Binding-site contacts:
Ligand atom C3 contacts residue ASN76 of chain 1.C at 3.8 Å.
Ligand atom O7 contacts residue ASN76 of chain 1.C at 3.9 Å.
Ligand atom C5 contacts residue ASN76 of chain 1.C at 3.7 Å.
Ligand atom O7 contacts residue LYS132 of chain 1.C at 3.6 Å.
Ligand atom C1 contacts residue ASN76 of chain 1.C at 1.4 Å.
Ligand atom C7 contacts residue ASN76 of chain 1.C at 3.6 Å.
Ligand atom C4 contacts residue ASN76 of chain 1.C at 4.2 Å.
Ligand atom C8 contacts residue THR47 of chain 1.C at 3.8 Å.
Ligand atom C8 contacts residue TRP75 of chain 1.C at 4.4 Å (hydrophobic).
Ligand atom O5 contacts residue ASN76 of chain 1.C at 2.4 Å (h-bond).
Ligand atom C8 contacts residue GLN74 of chain 1.C at 4.3 Å.
Ligand atom N2 contacts residue ASN76 of chain 1.C at 2.9 Å (h-bond).
Ligand atom C8 contacts residue ASN45 of chain 1.C at 4.3 Å.
Ligand atom C2 contacts residue ASN76 of chain 1.C at 2.4 Å.

The protein below binds the small molecule below.
Small molecule (SMILES): CC(=O)N[C@@H]1[C@@H](O)[C@H](O)[C@@H](CO)O[C@H]1O

Sequence of chain 1.C:
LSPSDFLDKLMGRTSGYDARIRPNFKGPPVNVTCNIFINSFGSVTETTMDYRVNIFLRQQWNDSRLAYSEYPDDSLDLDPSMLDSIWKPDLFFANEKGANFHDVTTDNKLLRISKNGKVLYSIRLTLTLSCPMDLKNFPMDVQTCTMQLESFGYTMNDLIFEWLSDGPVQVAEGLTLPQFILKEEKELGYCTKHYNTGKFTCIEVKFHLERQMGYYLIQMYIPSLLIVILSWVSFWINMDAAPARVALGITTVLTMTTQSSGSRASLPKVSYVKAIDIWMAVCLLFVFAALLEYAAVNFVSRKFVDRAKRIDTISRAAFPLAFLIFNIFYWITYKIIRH